Binding-site contacts:
Ligand atom O5 contacts residue GLU202 of chain 2.A at 3.5 Å (salt-bridge).
Ligand atom C7 contacts residue ASN201 of chain 2.A at 3.5 Å.
Ligand atom C2 contacts residue ASN201 of chain 2.A at 2.4 Å.
Ligand atom C4 contacts residue ASN201 of chain 2.A at 4.2 Å.
Ligand atom O6 contacts residue GLU202 of chain 2.A at 3.9 Å.
Ligand atom O6 contacts residue ASN201 of chain 2.A at 4.2 Å.
Ligand atom O5 contacts residue ASN201 of chain 2.A at 2.4 Å (h-bond).
Ligand atom C1 contacts residue ASN201 of chain 2.A at 1.4 Å.
Ligand atom N2 contacts residue ASN201 of chain 2.A at 2.9 Å (h-bond).
Ligand atom C3 contacts residue ASN201 of chain 2.A at 3.8 Å.
Ligand atom O7 contacts residue ASN201 of chain 2.A at 3.7 Å.
Ligand atom C1 contacts residue GLU202 of chain 2.A at 4.0 Å.
Ligand atom C6 contacts residue GLU202 of chain 2.A at 4.4 Å.
Ligand atom C5 contacts residue ASN201 of chain 2.A at 3.7 Å.

Sequence of chain 2.A:
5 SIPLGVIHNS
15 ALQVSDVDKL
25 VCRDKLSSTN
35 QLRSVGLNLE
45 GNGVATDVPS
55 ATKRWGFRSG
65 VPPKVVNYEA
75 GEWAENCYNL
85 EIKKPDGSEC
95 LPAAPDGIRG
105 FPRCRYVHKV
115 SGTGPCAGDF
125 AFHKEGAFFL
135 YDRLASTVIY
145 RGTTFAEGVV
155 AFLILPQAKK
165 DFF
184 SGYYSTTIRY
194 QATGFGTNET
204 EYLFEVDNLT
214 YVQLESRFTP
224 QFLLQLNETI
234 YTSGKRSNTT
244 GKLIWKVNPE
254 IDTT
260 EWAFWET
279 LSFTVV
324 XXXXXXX

A protein and the small-molecule ligand that binds it are described below.
Small molecule (SMILES): CC(=O)N[C@@H]1[C@@H](O)[C@H](O)[C@@H](CO)O[C@H]1O